Binding-site contacts:
Ligand atom CB contacts residue TYR53 of chain 1.A at 3.5 Å (hydrophobic).
Ligand atom CZ contacts residue ARG49 of chain 1.A at 3.3 Å.
Ligand atom C contacts residue SER74 of chain 1.A at 3.5 Å.
Ligand atom OXT contacts residue GLN75 of chain 1.A at 2.6 Å (h-bond).
Ligand atom OXT contacts residue ARG49 of chain 1.A at 2.3 Å (salt-bridge).
Ligand atom CD2 contacts residue PRO27 of chain 1.A at 3.6 Å (hydrophobic).
Ligand atom CG contacts residue ARG49 of chain 1.A at 3.3 Å.
Ligand atom C contacts residue ALA76 of chain 1.A at 3.6 Å (hydrophobic).
Ligand atom O26 contacts residue ALA332 of chain 1.A at 3.6 Å.
Ligand atom CZ contacts residue PRO27 of chain 1.A at 3.4 Å (hydrophobic).
Ligand atom CD2 contacts residue TYR53 of chain 1.A at 3.4 Å (hydrophobic).
Ligand atom CE2 contacts residue ARG49 of chain 1.A at 3.3 Å.
Ligand atom CD2 contacts residue LEU22 of chain 1.A at 3.6 Å (hydrophobic).
Ligand atom O contacts residue MET356 of chain 1.A at 3.5 Å.
Ligand atom O contacts residue TYR53 of chain 1.A at 2.4 Å (h-bond).
Ligand atom O contacts residue ALA76 of chain 1.A at 2.6 Å (h-bond).
Ligand atom CD2 contacts residue ARG49 of chain 1.A at 3.3 Å.
Ligand atom C28 contacts residue LEU439 of chain 1.A at 3.3 Å (hydrophobic).
Ligand atom O contacts residue SER74 of chain 1.A at 3.5 Å.
Ligand atom N34 contacts residue ALA330 of chain 1.A at 3.5 Å.
Ligand atom O contacts residue GLN75 of chain 1.A at 3.3 Å (h-bond).
Ligand atom CG contacts residue LEU22 of chain 1.A at 3.3 Å (hydrophobic).
Ligand atom OXT contacts residue SER74 of chain 1.A at 3.3 Å.
Ligand atom C27 contacts residue ALA332 of chain 1.A at 3.4 Å (hydrophobic).
Ligand atom CD1 contacts residue LEU22 of chain 1.A at 3.5 Å (hydrophobic).
Ligand atom CE2 contacts residue PRO27 of chain 1.A at 3.5 Å (hydrophobic).
Ligand atom CE1 contacts residue MET187 of chain 1.A at 3.5 Å (hydrophobic).
Ligand atom C contacts residue ARG49 of chain 1.A at 3.3 Å.
Ligand atom C contacts residue MET356 of chain 1.A at 3.6 Å (hydrophobic).
Ligand atom C contacts residue TYR53 of chain 1.A at 3.5 Å (hydrophobic).
Ligand atom CE1 contacts residue PRO27 of chain 1.A at 3.5 Å (hydrophobic).
Ligand atom CZ contacts residue LEU190 of chain 1.A at 3.3 Å (hydrophobic).
Ligand atom C33 contacts residue ALA330 of chain 1.A at 3.5 Å (hydrophobic).
Ligand atom N34 contacts residue HOA1 of chain 1.F at 3.0 Å (h-bond).
Ligand atom C contacts residue GLN75 of chain 1.A at 3.4 Å.
Ligand atom O26 contacts residue MET356 of chain 1.A at 3.1 Å.
Ligand atom CD1 contacts residue ARG49 of chain 1.A at 3.3 Å.
Ligand atom CB contacts residue VAL28 of chain 1.A at 3.4 Å (hydrophobic).
Ligand atom CE1 contacts residue ARG49 of chain 1.A at 3.3 Å.
Ligand atom C33 contacts residue HEM1 of chain 1.E at 3.6 Å.

A small-molecule ligand and the protein it binds are described below.
Small molecule (SMILES): O=C(CCCCCn1ccnc1)N[C@@H](Cc1ccccc1)C(=O)N[C@@H](Cc1ccccc1)C(=O)O

Sequence of chain 1.A:
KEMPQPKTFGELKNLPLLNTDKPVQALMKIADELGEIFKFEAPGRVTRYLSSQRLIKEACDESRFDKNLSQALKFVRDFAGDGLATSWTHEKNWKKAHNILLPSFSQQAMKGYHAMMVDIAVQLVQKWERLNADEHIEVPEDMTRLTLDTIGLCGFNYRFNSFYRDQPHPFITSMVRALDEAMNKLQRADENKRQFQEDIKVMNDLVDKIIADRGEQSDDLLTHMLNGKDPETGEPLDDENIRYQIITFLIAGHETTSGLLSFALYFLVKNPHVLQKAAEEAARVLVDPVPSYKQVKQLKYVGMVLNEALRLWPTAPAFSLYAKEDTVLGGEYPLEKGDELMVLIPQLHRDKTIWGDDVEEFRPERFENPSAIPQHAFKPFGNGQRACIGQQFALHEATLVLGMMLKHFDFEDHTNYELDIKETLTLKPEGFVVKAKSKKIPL